Sequence of chain 1.A:
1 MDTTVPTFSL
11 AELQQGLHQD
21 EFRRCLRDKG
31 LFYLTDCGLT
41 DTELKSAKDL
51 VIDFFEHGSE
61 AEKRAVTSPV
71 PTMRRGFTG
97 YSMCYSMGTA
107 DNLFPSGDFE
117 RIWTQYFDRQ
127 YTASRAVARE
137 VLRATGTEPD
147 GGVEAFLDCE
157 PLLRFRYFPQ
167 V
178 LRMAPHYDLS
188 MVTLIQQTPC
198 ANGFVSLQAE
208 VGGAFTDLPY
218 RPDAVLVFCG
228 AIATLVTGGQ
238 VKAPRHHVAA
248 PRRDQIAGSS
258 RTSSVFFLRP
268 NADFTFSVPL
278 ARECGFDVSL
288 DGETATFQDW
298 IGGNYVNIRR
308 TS

Binding-site contacts:
Ligand atom S1 contacts residue FE21 of chain 1.B at 2.1 Å.
Ligand atom C15 contacts residue ARG160 of chain 1.A at 2.8 Å.
Ligand atom C10 contacts residue HIS243 of chain 1.A at 3.1 Å.
Ligand atom O13 contacts residue AKG1 of chain 1.D at 1.2 Å (h-bond).
Ligand atom C21 contacts residue ARG160 of chain 1.A at 1.2 Å.
Ligand atom C15 contacts residue ARG162 of chain 1.A at 2.4 Å.
Ligand atom C22 contacts residue ARG160 of chain 1.A at 0.5 Å.
Ligand atom C9 contacts residue FE21 of chain 1.B at 2.8 Å.
Ligand atom O8 contacts residue ARG162 of chain 1.A at 2.7 Å (salt-bridge).
Ligand atom N4 contacts residue MET180 of chain 1.A at 3.0 Å (h-bond).
Ligand atom C6 contacts residue MET180 of chain 1.A at 3.1 Å (hydrophobic).
Ligand atom C2 contacts residue AKG1 of chain 1.D at 0.7 Å.
Ligand atom C18 contacts residue ARG160 of chain 1.A at 1.2 Å.
Ligand atom C7 contacts residue AKG1 of chain 1.D at 1.4 Å.
Ligand atom S1 contacts residue AKG1 of chain 1.D at 0.4 Å (h-bond).
Ligand atom C6 contacts residue ARG162 of chain 1.A at 3.1 Å.
Ligand atom C5 contacts residue MET180 of chain 1.A at 3.0 Å (hydrophobic).
Ligand atom C9 contacts residue AKG1 of chain 1.D at 2.0 Å.
Ligand atom C3 contacts residue AKG1 of chain 1.D at 0.9 Å.
Ligand atom C23 contacts residue ARG160 of chain 1.A at 0.4 Å.
Ligand atom C9 contacts residue ILE192 of chain 1.A at 3.0 Å (hydrophobic).
Ligand atom C6 contacts residue AKG1 of chain 1.D at 1.4 Å.
Ligand atom C22 contacts residue MET73 of chain 1.A at 2.7 Å (hydrophobic).
Ligand atom C17 contacts residue ARG160 of chain 1.A at 1.5 Å.
Ligand atom C21 contacts residue MET73 of chain 1.A at 3.0 Å (hydrophobic).
Ligand atom C19 contacts residue ARG160 of chain 1.A at 1.6 Å.
Ligand atom C20 contacts residue ARG160 of chain 1.A at 0.9 Å.
Ligand atom N14 contacts residue AKG1 of chain 1.D at 1.8 Å (h-bond).
Ligand atom C10 contacts residue AKG1 of chain 1.D at 0.7 Å.
Ligand atom O16 contacts residue AKG1 of chain 1.D at 3.0 Å (h-bond).
Ligand atom C17 contacts residue ARG162 of chain 1.A at 3.0 Å.
Ligand atom O16 contacts residue ARG162 of chain 1.A at 1.8 Å (salt-bridge).
Ligand atom C5 contacts residue AKG1 of chain 1.D at 1.3 Å.
Ligand atom C15 contacts residue AKG1 of chain 1.D at 2.7 Å.
Ligand atom C2 contacts residue FE21 of chain 1.B at 2.6 Å.
Ligand atom O12 contacts residue AKG1 of chain 1.D at 0.6 Å.
Ligand atom C11 contacts residue AKG1 of chain 1.D at 0.8 Å.
Ligand atom O8 contacts residue AKG1 of chain 1.D at 2.4 Å (h-bond).
Ligand atom N4 contacts residue AKG1 of chain 1.D at 1.6 Å (h-bond).
Ligand atom C10 contacts residue FE21 of chain 1.B at 2.8 Å.

A small-molecule ligand and the protein it binds are described below.
Small molecule (SMILES): CC1(C)S[C@@H]2[C@H](NC(=O)Cc3ccccc3)C(=O)N2[C@H]1C(=O)O